Binding-site contacts:
Ligand atom O2B contacts residue VAL218 of chain 1.N at 2.7 Å (h-bond).
Ligand atom N3B contacts residue LYS220 of chain 1.N at 3.0 Å (salt-bridge).
Ligand atom O1B contacts residue MG1 of chain 1.IC at 2.4 Å.
Ligand atom C6 contacts residue LYS161 of chain 1.N at 3.4 Å.
Ligand atom O1B contacts residue SER221 of chain 1.N at 2.8 Å (h-bond).
Ligand atom O2B contacts residue GLY219 of chain 1.N at 2.7 Å (h-bond).
Ligand atom O2G contacts residue GLY269 of chain 1.N at 3.4 Å (h-bond).
Ligand atom O3G contacts residue THR249 of chain 1.N at 3.4 Å.
Ligand atom O2A contacts residue SER222 of chain 1.N at 3.4 Å (h-bond).
Ligand atom O6 contacts residue SER192 of chain 1.N at 3.1 Å (h-bond).
Ligand atom O6 contacts residue HIS193 of chain 1.N at 3.1 Å (h-bond).
Ligand atom N3B contacts residue MG1 of chain 1.IC at 3.4 Å.
Ligand atom O3A contacts residue GLY217 of chain 1.N at 3.3 Å (h-bond).
Ligand atom C8 contacts residue SER222 of chain 1.N at 2.9 Å.
Ligand atom O3G contacts residue GLN247 of chain 1.N at 2.9 Å (h-bond).
Ligand atom O2B contacts residue GLY217 of chain 1.N at 3.1 Å (h-bond).
Ligand atom O2G contacts residue SER216 of chain 1.N at 3.1 Å.
Ligand atom O2B contacts residue LYS220 of chain 1.N at 3.0 Å (salt-bridge).
Ligand atom O4' contacts residue LYS161 of chain 1.N at 3.1 Å (salt-bridge).
Ligand atom O2' contacts residue HIS193 of chain 1.N at 3.2 Å (h-bond).
Ligand atom O6 contacts residue ASP163 of chain 1.N at 2.9 Å (salt-bridge).
Ligand atom O3' contacts residue ILE239 of chain 1.N at 3.3 Å (h-bond).
Ligand atom PB contacts residue LYS220 of chain 1.N at 3.3 Å.
Ligand atom N7 contacts residue SER192 of chain 1.N at 3.4 Å.
Ligand atom O3' contacts residue SER240 of chain 1.N at 3.4 Å.
Ligand atom PB contacts residue MG1 of chain 1.IC at 3.3 Å.
Ligand atom N3 contacts residue HIS193 of chain 1.N at 3.4 Å.
Ligand atom N3B contacts residue GLY217 of chain 1.N at 3.1 Å (h-bond).
Ligand atom O1G contacts residue THR249 of chain 1.N at 2.5 Å (h-bond).
Ligand atom O1G contacts residue MG1 of chain 1.IC at 2.5 Å.
Ligand atom PB contacts residue GLY217 of chain 1.N at 3.4 Å.
Ligand atom C4 contacts residue HIS193 of chain 1.N at 3.4 Å.
Ligand atom O1B contacts residue LYS220 of chain 1.N at 3.0 Å (salt-bridge).
Ligand atom N1 contacts residue ASP163 of chain 1.N at 3.0 Å (salt-bridge).
Ligand atom O1A contacts residue THR249 of chain 1.N at 2.9 Å (h-bond).
Ligand atom O1G contacts residue THR250 of chain 1.N at 2.8 Å (h-bond).
Ligand atom O1A contacts residue MG1 of chain 1.IC at 3.3 Å.
Ligand atom O3G contacts residue GLY217 of chain 1.N at 3.3 Å (h-bond).
Ligand atom O1A contacts residue ASN237 of chain 1.N at 3.4 Å (h-bond).
Ligand atom C6 contacts residue ASP163 of chain 1.N at 3.3 Å.

The small molecule below binds the protein below.
Small molecule (SMILES): Nc1nc2c(ncn2[C@@H]2O[C@H](CO[P](=O)(O)O[P](=O)(O)NP(=O)(O)O)[C@@H](O)[C@H]2O)c(=O)[nH]1

Sequence of chain 1.N:
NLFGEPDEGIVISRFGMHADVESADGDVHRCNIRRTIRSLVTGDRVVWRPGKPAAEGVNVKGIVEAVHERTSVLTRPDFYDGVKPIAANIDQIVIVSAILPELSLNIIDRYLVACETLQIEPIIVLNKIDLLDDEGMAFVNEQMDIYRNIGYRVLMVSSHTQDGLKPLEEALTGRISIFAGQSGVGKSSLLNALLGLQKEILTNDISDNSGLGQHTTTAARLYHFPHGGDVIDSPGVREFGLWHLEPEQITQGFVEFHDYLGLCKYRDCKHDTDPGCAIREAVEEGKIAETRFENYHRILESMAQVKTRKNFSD